A protein and the small-molecule ligand that binds it are described below.
Small molecule (SMILES): CC(=O)N[C@H]1[C@H](O[C@H]2[C@H](O)[C@@H](NC(C)=O)CO[C@@H]2CO[C@@H]2O[C@@H](C)[C@@H](O)[C@@H](O)[C@@H]2O)O[C@H](CO)[C@@H](O)[C@@H]1O

Sequence of chain 1.A:
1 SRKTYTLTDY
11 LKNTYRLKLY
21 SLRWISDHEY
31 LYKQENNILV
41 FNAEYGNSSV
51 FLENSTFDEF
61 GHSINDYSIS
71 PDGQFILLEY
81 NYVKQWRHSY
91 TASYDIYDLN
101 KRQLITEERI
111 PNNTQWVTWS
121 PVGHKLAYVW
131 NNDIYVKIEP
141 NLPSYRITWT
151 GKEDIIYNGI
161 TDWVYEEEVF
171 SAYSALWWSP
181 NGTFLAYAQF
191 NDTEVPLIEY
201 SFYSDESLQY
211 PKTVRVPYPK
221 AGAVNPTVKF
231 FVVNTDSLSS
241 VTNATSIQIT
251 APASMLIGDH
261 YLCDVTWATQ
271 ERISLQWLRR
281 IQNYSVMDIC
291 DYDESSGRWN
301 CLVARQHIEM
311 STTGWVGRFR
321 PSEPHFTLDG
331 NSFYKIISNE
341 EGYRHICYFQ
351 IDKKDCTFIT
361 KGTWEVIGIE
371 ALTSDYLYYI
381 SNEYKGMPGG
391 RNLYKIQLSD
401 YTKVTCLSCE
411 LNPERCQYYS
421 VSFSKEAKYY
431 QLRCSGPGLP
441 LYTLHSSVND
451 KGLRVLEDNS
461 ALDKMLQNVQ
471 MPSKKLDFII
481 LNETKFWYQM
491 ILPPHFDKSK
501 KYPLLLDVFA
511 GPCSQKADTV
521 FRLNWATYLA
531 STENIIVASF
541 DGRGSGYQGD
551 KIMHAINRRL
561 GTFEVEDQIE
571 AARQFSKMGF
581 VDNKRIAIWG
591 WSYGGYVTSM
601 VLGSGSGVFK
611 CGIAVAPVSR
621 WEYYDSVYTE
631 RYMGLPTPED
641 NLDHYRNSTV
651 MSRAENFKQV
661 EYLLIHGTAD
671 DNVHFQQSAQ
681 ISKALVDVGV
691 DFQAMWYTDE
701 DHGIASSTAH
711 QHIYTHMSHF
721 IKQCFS

Binding-site contacts:
Ligand atom N2 contacts residue ASN112 of chain 1.A at 2.9 Å (h-bond).
Ligand atom C3 contacts residue ASN112 of chain 1.A at 3.0 Å.
Ligand atom O5 contacts residue ASN112 of chain 1.A at 2.4 Å (h-bond).
Ligand atom C6 contacts residue ASN112 of chain 1.A at 4.2 Å.
Ligand atom C1 contacts residue ASN112 of chain 1.A at 1.5 Å.
Ligand atom C8 contacts residue ARG109 of chain 1.A at 3.3 Å.
Ligand atom O4 contacts residue ASN112 of chain 1.A at 4.5 Å.
Ligand atom C7 contacts residue ASN112 of chain 1.A at 4.2 Å.
Ligand atom C4 contacts residue ASN112 of chain 1.A at 3.5 Å.
Ligand atom C5 contacts residue ASN112 of chain 1.A at 2.8 Å.
Ligand atom C8 contacts residue PRO111 of chain 1.A at 4.3 Å (hydrophobic).
Ligand atom O3 contacts residue ASN112 of chain 1.A at 4.3 Å.
Ligand atom C8 contacts residue ILE110 of chain 1.A at 3.7 Å (hydrophobic).
Ligand atom C2 contacts residue ASN112 of chain 1.A at 2.5 Å.